Binding-site contacts:
Ligand atom O6 contacts residue GLN183 of chain 1.D at 3.0 Å (h-bond).
Ligand atom O6 contacts residue TYR181 of chain 1.D at 4.0 Å.
Ligand atom C3 contacts residue ASP209 of chain 1.D at 3.6 Å.
Ligand atom C1 contacts residue TRP185 of chain 1.D at 3.7 Å (hydrophobic).
Ligand atom O5 contacts residue TYR181 of chain 1.D at 3.8 Å.
Ligand atom O3 contacts residue ASP209 of chain 1.D at 2.7 Å (salt-bridge).
Ligand atom C4 contacts residue NAI1 of chain 1.N at 4.0 Å.
Ligand atom C1 contacts residue ILE210 of chain 1.D at 4.0 Å (hydrophobic).
Ligand atom O3 contacts residue LYS124 of chain 1.D at 3.1 Å (salt-bridge).
Ligand atom C6 contacts residue GLN183 of chain 1.D at 3.8 Å.
Ligand atom O2 contacts residue PHE33 of chain 1.D at 3.7 Å.
Ligand atom O5 contacts residue TYR355 of chain 1.D at 3.9 Å.
Ligand atom C5 contacts residue TYR181 of chain 1.D at 3.5 Å (hydrophobic).
Ligand atom O1 contacts residue ASP209 of chain 1.D at 2.5 Å (salt-bridge).
Ligand atom C6 contacts residue ILE348 of chain 1.A at 3.9 Å (hydrophobic).
Ligand atom O2 contacts residue ARG196 of chain 1.D at 3.5 Å (salt-bridge).
Ligand atom O3 contacts residue ARG196 of chain 1.D at 2.9 Å (salt-bridge).
Ligand atom C2 contacts residue GLN183 of chain 1.D at 4.1 Å.
Ligand atom O4 contacts residue HIS213 of chain 1.D at 2.8 Å (h-bond).
Ligand atom C3 contacts residue LYS124 of chain 1.D at 3.6 Å.
Ligand atom O1 contacts residue ARG196 of chain 1.D at 3.0 Å (salt-bridge).
Ligand atom C5 contacts residue TYR153 of chain 1.D at 3.6 Å (hydrophobic).
Ligand atom C5 contacts residue HIS213 of chain 1.D at 3.9 Å.
Ligand atom O4 contacts residue NAI1 of chain 1.N at 3.6 Å (h-bond).
Ligand atom O4 contacts residue ASP209 of chain 1.D at 4.1 Å.
Ligand atom C6 contacts residue TYR181 of chain 1.D at 3.5 Å (hydrophobic).
Ligand atom O5 contacts residue HIS213 of chain 1.D at 4.0 Å.
Ligand atom C6 contacts residue LEU351 of chain 1.A at 3.7 Å (hydrophobic).
Ligand atom C1 contacts residue GLN183 of chain 1.D at 3.4 Å.
Ligand atom O3 contacts residue NAI1 of chain 1.N at 3.4 Å (h-bond).
Ligand atom C4 contacts residue HIS213 of chain 1.D at 3.9 Å.
Ligand atom C1 contacts residue ASP209 of chain 1.D at 3.1 Å.
Ligand atom O5 contacts residue LEU351 of chain 1.A at 4.0 Å.
Ligand atom C6 contacts residue TYR153 of chain 1.D at 3.9 Å (hydrophobic).
Ligand atom O4 contacts residue LYS124 of chain 1.D at 2.9 Å (salt-bridge).
Ligand atom C4 contacts residue LYS124 of chain 1.D at 3.8 Å.
Ligand atom O5 contacts residue TYR153 of chain 1.D at 2.7 Å (h-bond).
Ligand atom O6 contacts residue ILE348 of chain 1.A at 3.8 Å.
Ligand atom C6 contacts residue ASN293 of chain 1.D at 3.9 Å.
Ligand atom O1 contacts residue TRP185 of chain 1.D at 3.6 Å.

A small-molecule ligand and the protein it binds are described below.
Small molecule (SMILES): OC[C@@]1(O)OC[C@H](O)[C@@H](O)[C@@H]1O

Sequence of chain 1.D:
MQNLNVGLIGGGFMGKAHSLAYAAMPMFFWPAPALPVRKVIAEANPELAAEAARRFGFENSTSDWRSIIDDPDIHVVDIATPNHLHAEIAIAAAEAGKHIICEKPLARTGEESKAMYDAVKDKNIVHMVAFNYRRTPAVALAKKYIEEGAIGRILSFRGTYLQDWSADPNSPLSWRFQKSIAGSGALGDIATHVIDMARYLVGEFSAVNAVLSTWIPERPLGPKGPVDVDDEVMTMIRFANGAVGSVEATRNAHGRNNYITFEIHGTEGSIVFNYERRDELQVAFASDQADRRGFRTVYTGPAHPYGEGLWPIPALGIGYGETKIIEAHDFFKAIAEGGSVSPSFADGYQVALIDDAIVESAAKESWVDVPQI

Sequence of chain 1.A:
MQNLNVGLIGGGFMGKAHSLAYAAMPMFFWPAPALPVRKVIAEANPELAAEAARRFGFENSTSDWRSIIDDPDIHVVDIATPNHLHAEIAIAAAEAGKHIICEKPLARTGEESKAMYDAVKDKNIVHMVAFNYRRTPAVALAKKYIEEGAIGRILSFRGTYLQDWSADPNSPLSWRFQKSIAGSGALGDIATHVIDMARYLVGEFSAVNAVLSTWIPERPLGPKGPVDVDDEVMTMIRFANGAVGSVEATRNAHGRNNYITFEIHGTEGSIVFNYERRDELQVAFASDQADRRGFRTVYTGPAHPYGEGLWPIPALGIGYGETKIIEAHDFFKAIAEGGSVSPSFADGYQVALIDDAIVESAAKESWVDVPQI